Binding-site contacts:
Ligand atom O32 contacts residue GLN174 of chain 1.A at 3.4 Å.
Ligand atom N48 contacts residue GLY196 of chain 1.A at 2.9 Å (h-bond).
Ligand atom N22 contacts residue GLN174 of chain 1.A at 3.2 Å (h-bond).
Ligand atom C42 contacts residue SER177 of chain 1.A at 2.9 Å.
Ligand atom N12 contacts residue SER192 of chain 1.A at 3.0 Å (h-bond).
Ligand atom O41 contacts residue ASP176 of chain 1.A at 3.1 Å (salt-bridge).
Ligand atom O41 contacts residue SER177 of chain 1.A at 2.2 Å (h-bond).
Ligand atom C15 contacts residue HIS40 of chain 1.A at 3.7 Å.
Ligand atom C42 contacts residue CYS173 of chain 1.A at 3.7 Å (hydrophobic).
Ligand atom N47 contacts residue ASP171 of chain 1.A at 3.0 Å (salt-bridge).
Ligand atom C9 contacts residue HIS40 of chain 1.A at 3.6 Å.
Ligand atom N51 contacts residue GLY194 of chain 1.A at 3.0 Å (h-bond).
Ligand atom N8 contacts residue GLY175 of chain 1.A at 3.7 Å.
Ligand atom C14 contacts residue SER192 of chain 1.A at 3.5 Å.
Ligand atom O41 contacts residue CYS173 of chain 1.A at 3.6 Å.
Ligand atom C46 contacts residue ASP171 of chain 1.A at 3.6 Å.
Ligand atom N48 contacts residue GLY194 of chain 1.A at 3.7 Å.
Ligand atom O40 contacts residue HIS40 of chain 1.A at 2.6 Å (h-bond).
Ligand atom N47 contacts residue GLY204 of chain 1.A at 3.2 Å.
Ligand atom O50 contacts residue TRP193 of chain 1.A at 3.5 Å.
Ligand atom N12 contacts residue SER177 of chain 1.A at 2.7 Å (h-bond).
Ligand atom C13 contacts residue SER192 of chain 1.A at 3.7 Å.
Ligand atom O40 contacts residue SER177 of chain 1.A at 2.8 Å (h-bond).
Ligand atom N48 contacts residue ASP171 of chain 1.A at 2.9 Å (salt-bridge).
Ligand atom C21 contacts residue GLN174 of chain 1.A at 3.7 Å.
Ligand atom O49 contacts residue GLN174 of chain 1.A at 3.0 Å (h-bond).
Ligand atom C34 contacts residue PHE24 of chain 1.A at 3.7 Å (hydrophobic).
Ligand atom C52 contacts residue GLY194 of chain 1.A at 3.6 Å.
Ligand atom O41 contacts residue GLY175 of chain 1.A at 2.7 Å (h-bond).
Ligand atom C9 contacts residue SER177 of chain 1.A at 2.4 Å.
Ligand atom C10 contacts residue SER177 of chain 1.A at 1.4 Å.
Ligand atom N8 contacts residue SER177 of chain 1.A at 3.5 Å (h-bond).
Ligand atom C46 contacts residue SER172 of chain 1.A at 3.4 Å.
Ligand atom C33 contacts residue PHE24 of chain 1.A at 3.1 Å (hydrophobic).
Ligand atom C43 contacts residue GLN174 of chain 1.A at 3.5 Å.
Ligand atom O50 contacts residue GLY194 of chain 1.A at 3.1 Å (h-bond).
Ligand atom C2 contacts residue GLN174 of chain 1.A at 3.7 Å.
Ligand atom C11 contacts residue SER177 of chain 1.A at 2.3 Å.
Ligand atom N47 contacts residue SER172 of chain 1.A at 2.9 Å (h-bond).
Ligand atom O41 contacts residue GLN174 of chain 1.A at 3.6 Å.

A protein and the small-molecule ligand that binds it are described below.
Small molecule (SMILES): N=C(N)NCCC[C@@H]1NC(=O)[C@@H]2CCCN2C(=O)[C@@H](NC=O)CNC(=O)/C=C/[C@H](Cc2ccc(O)cc2)NC(=O)[C@@H](Cc2ccccc2)NC(=O)C1=O

Sequence of chain 1.A:
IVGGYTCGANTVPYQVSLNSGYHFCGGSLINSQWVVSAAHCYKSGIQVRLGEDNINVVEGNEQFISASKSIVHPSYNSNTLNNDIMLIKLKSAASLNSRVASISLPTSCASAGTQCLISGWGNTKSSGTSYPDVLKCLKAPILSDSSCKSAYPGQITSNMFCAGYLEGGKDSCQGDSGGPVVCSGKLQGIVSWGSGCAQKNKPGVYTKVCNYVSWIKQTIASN